A small-molecule ligand and the protein it binds are described below.
Small molecule (SMILES): CC(=O)N[C@@H]1[C@@H](O)[C@H](O)[C@@H](CO)O[C@H]1O

Binding-site contacts:
Ligand atom O5 contacts residue GLU38 of chain 1.B at 3.9 Å.
Ligand atom C1 contacts residue GLU38 of chain 1.B at 3.8 Å.
Ligand atom C6 contacts residue THR44 of chain 1.B at 4.4 Å.
Ligand atom C7 contacts residue ASN41 of chain 1.B at 3.2 Å.
Ligand atom O6 contacts residue THR44 of chain 1.B at 3.3 Å.
Ligand atom C8 contacts residue TYR96 of chain 1.B at 3.6 Å (hydrophobic).
Ligand atom C1 contacts residue ASN41 of chain 1.B at 1.4 Å.
Ligand atom O5 contacts residue THR43 of chain 1.B at 3.7 Å.
Ligand atom C2 contacts residue GLU38 of chain 1.B at 4.3 Å.
Ligand atom N2 contacts residue ASN41 of chain 1.B at 2.9 Å (h-bond).
Ligand atom C3 contacts residue ASN41 of chain 1.B at 3.8 Å.
Ligand atom N2 contacts residue TYR96 of chain 1.B at 4.3 Å.
Ligand atom C8 contacts residue ASN41 of chain 1.B at 4.4 Å.
Ligand atom O5 contacts residue THR44 of chain 1.B at 4.4 Å.
Ligand atom C7 contacts residue TYR96 of chain 1.B at 4.2 Å (hydrophobic).
Ligand atom O7 contacts residue ASN41 of chain 1.B at 3.2 Å (h-bond).
Ligand atom C8 contacts residue MET95 of chain 1.B at 3.9 Å (hydrophobic).
Ligand atom O5 contacts residue ASN41 of chain 1.B at 2.4 Å (h-bond).
Ligand atom C5 contacts residue THR43 of chain 1.B at 3.8 Å.
Ligand atom C2 contacts residue ASN41 of chain 1.B at 2.5 Å.
Ligand atom C5 contacts residue ASN41 of chain 1.B at 3.6 Å.
Ligand atom O6 contacts residue THR43 of chain 1.B at 4.5 Å.
Ligand atom C1 contacts residue THR43 of chain 1.B at 3.5 Å.
Ligand atom C4 contacts residue ASN41 of chain 1.B at 4.2 Å.
Ligand atom O7 contacts residue GLU38 of chain 1.B at 3.9 Å.

Sequence of chain 1.B:
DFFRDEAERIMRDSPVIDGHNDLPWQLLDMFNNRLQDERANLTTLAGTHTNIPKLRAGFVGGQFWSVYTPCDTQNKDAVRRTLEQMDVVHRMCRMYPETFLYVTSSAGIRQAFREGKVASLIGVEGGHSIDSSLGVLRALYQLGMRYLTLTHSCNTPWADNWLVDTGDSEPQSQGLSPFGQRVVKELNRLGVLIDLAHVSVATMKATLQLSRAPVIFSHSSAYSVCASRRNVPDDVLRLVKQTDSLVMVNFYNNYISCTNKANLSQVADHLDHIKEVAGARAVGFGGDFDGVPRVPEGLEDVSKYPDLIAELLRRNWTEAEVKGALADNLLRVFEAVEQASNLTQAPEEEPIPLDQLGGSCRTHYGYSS